Binding-site contacts:
Ligand atom O04 contacts residue ARG221 of chain 1.A at 3.4 Å (salt-bridge).
Ligand atom O01 contacts residue GLY134 of chain 1.A at 2.8 Å (h-bond).
Ligand atom C06 contacts residue ALA292 of chain 1.A at 3.9 Å (hydrophobic).
Ligand atom C12 contacts residue ILE339 of chain 1.A at 3.6 Å (hydrophobic).
Ligand atom C13 contacts residue SER136 of chain 1.A at 4.0 Å.
Ligand atom O01 contacts residue SER288 of chain 1.A at 3.3 Å (h-bond).
Ligand atom P02 contacts residue SER133 of chain 1.A at 3.5 Å.
Ligand atom C07 contacts residue PHE291 of chain 1.A at 3.7 Å (hydrophobic).
Ligand atom C10 contacts residue ALA292 of chain 1.A at 3.6 Å (hydrophobic).
Ligand atom C09 contacts residue TRP342 of chain 1.A at 3.3 Å (hydrophobic).
Ligand atom C11 contacts residue ALA292 of chain 1.A at 4.0 Å (hydrophobic).
Ligand atom O03 contacts residue ARG221 of chain 1.A at 2.5 Å (salt-bridge).
Ligand atom P02 contacts residue GLY134 of chain 1.A at 3.5 Å.
Ligand atom C08 contacts residue TRP226 of chain 1.A at 3.8 Å (hydrophobic).
Ligand atom C12 contacts residue ALA292 of chain 1.A at 3.8 Å (hydrophobic).
Ligand atom O01 contacts residue LEU135 of chain 1.A at 2.4 Å (h-bond).
Ligand atom P02 contacts residue ARG221 of chain 1.A at 3.4 Å.
Ligand atom P02 contacts residue SER136 of chain 1.A at 3.7 Å.
Ligand atom O04 contacts residue SER136 of chain 1.A at 2.5 Å (h-bond).
Ligand atom C12 contacts residue HEM1 of chain 1.B at 3.5 Å.
Ligand atom C09 contacts residue GLN110 of chain 1.A at 3.8 Å.
Ligand atom P02 contacts residue SER288 of chain 1.A at 3.4 Å.
Ligand atom O03 contacts residue GLY134 of chain 1.A at 3.0 Å (h-bond).
Ligand atom C10 contacts residue TRP342 of chain 1.A at 3.9 Å (hydrophobic).
Ligand atom O05 contacts residue SER288 of chain 1.A at 2.7 Å (h-bond).
Ligand atom O01 contacts residue SER133 of chain 1.A at 3.2 Å (h-bond).
Ligand atom P02 contacts residue LEU135 of chain 1.A at 3.9 Å.
Ligand atom O04 contacts residue SER133 of chain 1.A at 2.9 Å (h-bond).
Ligand atom O03 contacts residue SER133 of chain 1.A at 3.6 Å.
Ligand atom O04 contacts residue GLN110 of chain 1.A at 3.0 Å.
Ligand atom C11 contacts residue HEM1 of chain 1.B at 3.5 Å.
Ligand atom C09 contacts residue PHE291 of chain 1.A at 3.9 Å (hydrophobic).
Ligand atom C06 contacts residue SER288 of chain 1.A at 3.9 Å.
Ligand atom C08 contacts residue GLN110 of chain 1.A at 3.2 Å.
Ligand atom C07 contacts residue GLN110 of chain 1.A at 3.3 Å.
Ligand atom C07 contacts residue ARG221 of chain 1.A at 3.4 Å.
Ligand atom O03 contacts residue SER288 of chain 1.A at 3.2 Å.
Ligand atom C13 contacts residue ALA292 of chain 1.A at 3.4 Å (hydrophobic).
Ligand atom O01 contacts residue SER136 of chain 1.A at 3.0 Å (h-bond).
Ligand atom C08 contacts residue PHE291 of chain 1.A at 3.3 Å (hydrophobic).

Sequence of chain 1.A:
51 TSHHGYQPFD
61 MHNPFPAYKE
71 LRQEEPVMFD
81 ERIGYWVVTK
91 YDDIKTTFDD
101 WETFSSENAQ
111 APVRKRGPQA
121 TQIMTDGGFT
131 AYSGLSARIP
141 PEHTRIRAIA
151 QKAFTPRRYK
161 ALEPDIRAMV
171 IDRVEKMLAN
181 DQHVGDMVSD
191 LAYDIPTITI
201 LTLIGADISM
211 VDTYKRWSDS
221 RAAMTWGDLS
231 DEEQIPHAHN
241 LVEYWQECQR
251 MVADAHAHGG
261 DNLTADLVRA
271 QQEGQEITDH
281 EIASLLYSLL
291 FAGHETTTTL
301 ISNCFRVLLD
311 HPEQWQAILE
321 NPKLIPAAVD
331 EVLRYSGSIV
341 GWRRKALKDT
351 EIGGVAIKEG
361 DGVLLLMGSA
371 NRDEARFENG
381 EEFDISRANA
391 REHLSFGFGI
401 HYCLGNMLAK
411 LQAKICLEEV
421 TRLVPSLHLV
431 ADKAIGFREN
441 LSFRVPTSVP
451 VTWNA

A protein and the small-molecule ligand that binds it are described below.
Small molecule (SMILES): CCc1cccc(OP(=O)(O)O)c1